Sequence of chain 1.J:
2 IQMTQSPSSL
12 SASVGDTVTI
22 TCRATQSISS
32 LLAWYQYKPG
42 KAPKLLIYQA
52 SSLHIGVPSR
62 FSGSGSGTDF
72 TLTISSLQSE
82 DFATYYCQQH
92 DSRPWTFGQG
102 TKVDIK

This protein binds this small molecule.
Small molecule (SMILES): CC(=O)N[C@@H]1[C@@H](O)[C@H](O)[C@@H](CO)O[C@H]1O

Sequence of chain 1.H:
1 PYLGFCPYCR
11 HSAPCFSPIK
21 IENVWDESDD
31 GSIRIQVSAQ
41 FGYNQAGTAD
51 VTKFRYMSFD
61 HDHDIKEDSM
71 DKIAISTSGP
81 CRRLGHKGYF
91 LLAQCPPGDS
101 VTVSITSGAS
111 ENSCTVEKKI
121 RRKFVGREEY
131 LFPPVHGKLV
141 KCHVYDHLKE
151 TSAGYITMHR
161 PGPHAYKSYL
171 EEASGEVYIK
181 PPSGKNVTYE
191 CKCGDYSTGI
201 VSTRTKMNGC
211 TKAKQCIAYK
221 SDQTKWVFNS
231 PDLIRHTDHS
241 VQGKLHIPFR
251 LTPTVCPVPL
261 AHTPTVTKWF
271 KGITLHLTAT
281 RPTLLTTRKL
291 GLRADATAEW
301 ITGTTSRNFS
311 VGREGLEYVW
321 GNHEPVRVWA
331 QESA

Binding-site contacts:
Ligand atom C1 contacts residue ASN186 of chain 1.H at 1.4 Å.
Ligand atom C4 contacts residue ASN186 of chain 1.H at 4.1 Å.
Ligand atom C5 contacts residue ASN186 of chain 1.H at 3.6 Å.
Ligand atom O5 contacts residue ASN186 of chain 1.H at 2.4 Å (h-bond).
Ligand atom C7 contacts residue ASN186 of chain 1.H at 3.1 Å.
Ligand atom N2 contacts residue ASN186 of chain 1.H at 3.0 Å (h-bond).
Ligand atom O7 contacts residue ASN186 of chain 1.H at 2.9 Å (h-bond).
Ligand atom C8 contacts residue ILE2 of chain 1.J at 3.5 Å (hydrophobic).
Ligand atom C3 contacts residue ASN186 of chain 1.H at 3.8 Å.
Ligand atom O5 contacts residue SER202 of chain 1.H at 4.2 Å.
Ligand atom C2 contacts residue ASN186 of chain 1.H at 2.4 Å.
Ligand atom C8 contacts residue ASN186 of chain 1.H at 4.1 Å.